A protein and the small-molecule ligand that binds it are described below.
Small molecule (SMILES): CC(=O)N[C@@H]1[C@@H](O)[C@H](O)[C@@H](CO)O[C@H]1O

Sequence of chain 2.E:
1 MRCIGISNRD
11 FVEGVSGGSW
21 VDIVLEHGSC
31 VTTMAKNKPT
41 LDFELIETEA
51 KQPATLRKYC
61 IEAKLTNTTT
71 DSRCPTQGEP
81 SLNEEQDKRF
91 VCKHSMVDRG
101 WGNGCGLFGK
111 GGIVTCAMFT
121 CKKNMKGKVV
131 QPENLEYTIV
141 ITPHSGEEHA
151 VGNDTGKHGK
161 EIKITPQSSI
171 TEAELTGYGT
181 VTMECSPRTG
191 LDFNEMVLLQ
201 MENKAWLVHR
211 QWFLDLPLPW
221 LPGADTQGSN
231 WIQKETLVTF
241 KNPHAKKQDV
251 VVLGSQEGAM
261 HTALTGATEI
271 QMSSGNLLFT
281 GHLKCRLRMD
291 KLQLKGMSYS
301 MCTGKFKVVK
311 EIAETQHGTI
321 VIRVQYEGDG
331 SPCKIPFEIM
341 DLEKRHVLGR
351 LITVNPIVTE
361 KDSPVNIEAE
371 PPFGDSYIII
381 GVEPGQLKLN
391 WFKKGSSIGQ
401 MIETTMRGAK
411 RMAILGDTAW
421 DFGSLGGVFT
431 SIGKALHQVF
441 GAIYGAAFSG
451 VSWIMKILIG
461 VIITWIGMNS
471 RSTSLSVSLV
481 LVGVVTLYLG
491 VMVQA

Sequence of chain 2.G:
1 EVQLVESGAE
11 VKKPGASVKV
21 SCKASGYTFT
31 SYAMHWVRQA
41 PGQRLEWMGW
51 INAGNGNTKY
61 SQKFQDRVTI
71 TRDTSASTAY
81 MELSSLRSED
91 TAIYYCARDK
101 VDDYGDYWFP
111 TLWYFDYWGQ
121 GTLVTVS

Binding-site contacts:
Ligand atom C1 contacts residue ASN67 of chain 2.E at 1.4 Å.
Ligand atom C6 contacts residue GLN65 of chain 2.G at 4.1 Å.
Ligand atom O6 contacts residue ASP66 of chain 2.G at 2.8 Å (salt-bridge).
Ligand atom C2 contacts residue ASN67 of chain 2.E at 2.5 Å.
Ligand atom O4 contacts residue ASP66 of chain 2.G at 4.2 Å.
Ligand atom O3 contacts residue GLN65 of chain 2.G at 3.2 Å.
Ligand atom C4 contacts residue ASN67 of chain 2.E at 4.2 Å.
Ligand atom C7 contacts residue ASN67 of chain 2.E at 3.6 Å.
Ligand atom C2 contacts residue GLN65 of chain 2.G at 3.4 Å.
Ligand atom C6 contacts residue TYR60 of chain 2.G at 3.8 Å (hydrophobic).
Ligand atom N2 contacts residue ASN67 of chain 2.E at 3.1 Å (h-bond).
Ligand atom C5 contacts residue TYR60 of chain 2.G at 4.2 Å (hydrophobic).
Ligand atom O7 contacts residue ARG89 of chain 2.E at 4.0 Å.
Ligand atom O7 contacts residue ASN67 of chain 2.E at 4.1 Å.
Ligand atom O5 contacts residue TYR60 of chain 2.G at 3.5 Å.
Ligand atom C1 contacts residue GLN65 of chain 2.G at 3.7 Å.
Ligand atom O5 contacts residue ASN67 of chain 2.E at 2.4 Å (h-bond).
Ligand atom C5 contacts residue ASN67 of chain 2.E at 3.6 Å.
Ligand atom C3 contacts residue GLN65 of chain 2.G at 4.1 Å.
Ligand atom O6 contacts residue GLN65 of chain 2.G at 4.2 Å.
Ligand atom C8 contacts residue ASN67 of chain 2.E at 3.6 Å.
Ligand atom N2 contacts residue GLN65 of chain 2.G at 4.4 Å.
Ligand atom O3 contacts residue ASN67 of chain 2.E at 4.4 Å.
Ligand atom C8 contacts residue GLN65 of chain 2.G at 3.5 Å.
Ligand atom C6 contacts residue ASP66 of chain 2.G at 4.2 Å.
Ligand atom O3 contacts residue ASP66 of chain 2.G at 3.8 Å.
Ligand atom C3 contacts residue ASN67 of chain 2.E at 3.8 Å.
Ligand atom C4 contacts residue ASP66 of chain 2.G at 3.8 Å.
Ligand atom C3 contacts residue ASP66 of chain 2.G at 4.3 Å.
Ligand atom O7 contacts residue MET118 of chain 2.E at 3.9 Å.
Ligand atom O5 contacts residue GLN65 of chain 2.G at 3.9 Å.